Binding-site contacts:
Ligand atom C8 contacts residue ASN316 of chain 1.B at 3.8 Å.
Ligand atom C1 contacts residue ARG248 of chain 1.A at 4.0 Å.
Ligand atom O7 contacts residue ASN320 of chain 1.B at 2.6 Å (h-bond).
Ligand atom C8 contacts residue ASN320 of chain 1.B at 4.3 Å.
Ligand atom O3 contacts residue ARG248 of chain 1.A at 4.2 Å.
Ligand atom C7 contacts residue ASN316 of chain 1.B at 4.1 Å.
Ligand atom O7 contacts residue ASN316 of chain 1.B at 4.2 Å.
Ligand atom N2 contacts residue ASN320 of chain 1.B at 3.0 Å (h-bond).
Ligand atom O7 contacts residue MET272 of chain 1.A at 4.3 Å.
Ligand atom N2 contacts residue ASN316 of chain 1.B at 4.1 Å.
Ligand atom C7 contacts residue ARG248 of chain 1.A at 3.9 Å.
Ligand atom C3 contacts residue ASN320 of chain 1.B at 3.8 Å.
Ligand atom C8 contacts residue LEU317 of chain 1.B at 4.1 Å (hydrophobic).
Ligand atom C4 contacts residue ARG248 of chain 1.A at 4.0 Å.
Ligand atom O5 contacts residue ASN320 of chain 1.B at 2.3 Å (h-bond).
Ligand atom C1 contacts residue ASN320 of chain 1.B at 1.4 Å.
Ligand atom C2 contacts residue ARG248 of chain 1.A at 3.5 Å.
Ligand atom C2 contacts residue ASN320 of chain 1.B at 2.5 Å.
Ligand atom C7 contacts residue ASN320 of chain 1.B at 3.0 Å.
Ligand atom C3 contacts residue ARG248 of chain 1.A at 4.1 Å.
Ligand atom C4 contacts residue ASN320 of chain 1.B at 4.2 Å.
Ligand atom O6 contacts residue GLU323 of chain 1.B at 4.3 Å.
Ligand atom N2 contacts residue ARG248 of chain 1.A at 4.2 Å.
Ligand atom O7 contacts residue ARG248 of chain 1.A at 3.1 Å (salt-bridge).
Ligand atom C5 contacts residue ASN320 of chain 1.B at 3.6 Å.
Ligand atom O5 contacts residue ARG248 of chain 1.A at 3.9 Å.
Ligand atom O6 contacts residue ASN320 of chain 1.B at 4.2 Å.

Sequence of chain 1.B:
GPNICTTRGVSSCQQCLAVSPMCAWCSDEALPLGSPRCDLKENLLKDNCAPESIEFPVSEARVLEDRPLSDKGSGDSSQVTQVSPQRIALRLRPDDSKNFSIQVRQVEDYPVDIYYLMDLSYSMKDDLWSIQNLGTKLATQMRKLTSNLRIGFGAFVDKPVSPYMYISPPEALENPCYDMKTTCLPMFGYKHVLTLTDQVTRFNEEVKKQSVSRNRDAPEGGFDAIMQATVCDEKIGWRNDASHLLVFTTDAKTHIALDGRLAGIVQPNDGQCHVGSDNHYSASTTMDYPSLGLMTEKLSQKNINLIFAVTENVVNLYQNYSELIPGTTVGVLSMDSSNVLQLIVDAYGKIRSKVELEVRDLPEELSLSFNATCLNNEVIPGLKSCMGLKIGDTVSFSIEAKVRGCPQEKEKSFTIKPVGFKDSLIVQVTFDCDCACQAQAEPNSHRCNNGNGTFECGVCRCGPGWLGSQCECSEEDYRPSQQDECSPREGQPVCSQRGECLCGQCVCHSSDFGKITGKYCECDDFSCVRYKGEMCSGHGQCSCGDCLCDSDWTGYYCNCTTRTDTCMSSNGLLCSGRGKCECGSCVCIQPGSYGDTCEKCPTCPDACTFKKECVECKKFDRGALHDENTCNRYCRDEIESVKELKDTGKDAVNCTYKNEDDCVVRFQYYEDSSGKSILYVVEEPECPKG

A protein and the small-molecule ligand that binds it are described below.
Small molecule (SMILES): CC(=O)N[C@@H]1[C@@H](O)[C@H](O)[C@@H](CO)O[C@H]1O

Sequence of chain 1.A:
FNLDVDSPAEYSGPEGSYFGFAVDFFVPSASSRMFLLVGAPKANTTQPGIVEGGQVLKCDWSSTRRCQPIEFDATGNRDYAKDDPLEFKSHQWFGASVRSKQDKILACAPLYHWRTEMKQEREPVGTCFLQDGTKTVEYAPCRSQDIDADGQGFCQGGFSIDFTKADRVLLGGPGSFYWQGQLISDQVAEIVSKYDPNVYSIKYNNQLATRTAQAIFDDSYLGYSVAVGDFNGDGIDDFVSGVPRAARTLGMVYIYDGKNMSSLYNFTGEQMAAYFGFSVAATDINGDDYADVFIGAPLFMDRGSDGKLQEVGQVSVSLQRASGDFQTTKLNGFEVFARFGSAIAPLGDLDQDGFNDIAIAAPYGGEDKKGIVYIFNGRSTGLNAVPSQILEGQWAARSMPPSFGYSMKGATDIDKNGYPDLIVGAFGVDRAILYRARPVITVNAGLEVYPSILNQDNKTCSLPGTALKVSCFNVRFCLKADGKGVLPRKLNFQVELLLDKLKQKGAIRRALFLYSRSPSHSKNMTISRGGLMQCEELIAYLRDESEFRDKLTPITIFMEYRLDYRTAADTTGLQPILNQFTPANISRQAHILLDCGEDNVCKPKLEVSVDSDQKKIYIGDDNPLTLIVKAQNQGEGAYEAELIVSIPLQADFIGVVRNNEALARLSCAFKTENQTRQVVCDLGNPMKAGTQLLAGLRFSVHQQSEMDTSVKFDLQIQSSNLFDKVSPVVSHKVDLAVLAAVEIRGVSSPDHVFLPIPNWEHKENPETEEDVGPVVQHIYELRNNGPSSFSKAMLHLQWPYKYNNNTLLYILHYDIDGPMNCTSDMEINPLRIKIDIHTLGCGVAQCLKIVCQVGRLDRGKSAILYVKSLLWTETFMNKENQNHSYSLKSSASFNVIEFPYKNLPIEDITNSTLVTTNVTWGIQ